Binding-site contacts:
Ligand atom C7 contacts residue ILE501 of chain 1.B at 3.7 Å (hydrophobic).
Ligand atom C6 contacts residue TYR193 of chain 1.A at 3.9 Å (hydrophobic).
Ligand atom C12 contacts residue ILE501 of chain 1.B at 3.9 Å (hydrophobic).
Ligand atom C2 contacts residue TYR193 of chain 1.A at 3.7 Å (hydrophobic).
Ligand atom C13 contacts residue MET502 of chain 1.B at 3.7 Å (hydrophobic).
Ligand atom O3 contacts residue GLN534 of chain 1.B at 3.6 Å (h-bond).
Ligand atom C12 contacts residue PHE505 of chain 1.B at 3.6 Å (hydrophobic).
Ligand atom C16 contacts residue THR498 of chain 1.B at 3.6 Å.
Ligand atom O2 contacts residue ILE501 of chain 1.B at 3.2 Å.
Ligand atom C10 contacts residue TYR324 of chain 1.B at 3.4 Å (hydrophobic).
Ligand atom C15 contacts residue PHE537 of chain 1.B at 3.9 Å (hydrophobic).
Ligand atom C1 contacts residue TYR193 of chain 1.A at 3.2 Å (hydrophobic).
Ligand atom C15 contacts residue TYR193 of chain 1.A at 3.7 Å (hydrophobic).
Ligand atom C9 contacts residue ASN486 of chain 1.B at 3.4 Å.
Ligand atom N1 contacts residue ILE501 of chain 1.B at 3.8 Å.
Ligand atom C8 contacts residue PHE537 of chain 1.B at 3.6 Å (hydrophobic).
Ligand atom C16 contacts residue TRP497 of chain 1.B at 3.8 Å (hydrophobic).
Ligand atom C10 contacts residue ASN486 of chain 1.B at 3.9 Å.
Ligand atom C5 contacts residue PHE537 of chain 1.B at 3.7 Å (hydrophobic).
Ligand atom O3 contacts residue PHE537 of chain 1.B at 3.7 Å.
Ligand atom C6 contacts residue PHE537 of chain 1.B at 3.5 Å (hydrophobic).
Ligand atom O3 contacts residue ILE501 of chain 1.B at 3.9 Å.
Ligand atom O2 contacts residue GLN534 of chain 1.B at 3.5 Å (h-bond).
Ligand atom C14 contacts residue TYR193 of chain 1.A at 3.6 Å (hydrophobic).
Ligand atom C9 contacts residue TYR324 of chain 1.B at 3.8 Å (hydrophobic).
Ligand atom O1 contacts residue TYR193 of chain 1.A at 2.7 Å (h-bond).
Ligand atom C14 contacts residue MET522 of chain 1.B at 3.9 Å (hydrophobic).
Ligand atom C16 contacts residue TYR494 of chain 1.B at 3.9 Å (hydrophobic).
Ligand atom C6 contacts residue ILE501 of chain 1.B at 3.9 Å (hydrophobic).
Ligand atom O1 contacts residue THR197 of chain 1.A at 3.4 Å.
Ligand atom C12 contacts residue TYR193 of chain 1.A at 3.6 Å (hydrophobic).
Ligand atom C8 contacts residue ILE501 of chain 1.B at 3.7 Å (hydrophobic).
Ligand atom C16 contacts residue ILE501 of chain 1.B at 3.8 Å (hydrophobic).
Ligand atom C7 contacts residue PHE537 of chain 1.B at 3.4 Å (hydrophobic).
Ligand atom C11 contacts residue TYR193 of chain 1.A at 3.4 Å (hydrophobic).
Ligand atom C4 contacts residue ILE501 of chain 1.B at 3.6 Å (hydrophobic).
Ligand atom C15 contacts residue GLN534 of chain 1.B at 3.6 Å.
Ligand atom C16 contacts residue GLN534 of chain 1.B at 3.8 Å.
Ligand atom C13 contacts residue PHE505 of chain 1.B at 3.6 Å (hydrophobic).
Ligand atom C14 contacts residue SER533 of chain 1.B at 3.3 Å.

Sequence of chain 1.B:
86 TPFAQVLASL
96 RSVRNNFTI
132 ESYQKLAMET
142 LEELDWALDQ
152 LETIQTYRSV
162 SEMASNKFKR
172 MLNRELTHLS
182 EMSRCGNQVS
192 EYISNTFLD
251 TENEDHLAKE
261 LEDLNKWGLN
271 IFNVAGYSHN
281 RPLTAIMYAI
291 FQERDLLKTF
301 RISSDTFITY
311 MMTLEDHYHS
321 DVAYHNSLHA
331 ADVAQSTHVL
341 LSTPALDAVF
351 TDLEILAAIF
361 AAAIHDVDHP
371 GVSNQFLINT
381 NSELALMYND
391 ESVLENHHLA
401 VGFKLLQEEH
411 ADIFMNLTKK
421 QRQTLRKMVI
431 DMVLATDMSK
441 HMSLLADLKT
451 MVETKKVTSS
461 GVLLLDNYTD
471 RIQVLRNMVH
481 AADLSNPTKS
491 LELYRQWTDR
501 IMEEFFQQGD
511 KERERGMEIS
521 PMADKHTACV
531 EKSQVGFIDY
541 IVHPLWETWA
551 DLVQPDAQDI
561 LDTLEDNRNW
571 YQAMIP

This protein binds this small molecule.
Small molecule (SMILES): COc1ccc([C@@H]2CNC(=O)C2)cc1OC1CCCC1

Sequence of chain 1.A:
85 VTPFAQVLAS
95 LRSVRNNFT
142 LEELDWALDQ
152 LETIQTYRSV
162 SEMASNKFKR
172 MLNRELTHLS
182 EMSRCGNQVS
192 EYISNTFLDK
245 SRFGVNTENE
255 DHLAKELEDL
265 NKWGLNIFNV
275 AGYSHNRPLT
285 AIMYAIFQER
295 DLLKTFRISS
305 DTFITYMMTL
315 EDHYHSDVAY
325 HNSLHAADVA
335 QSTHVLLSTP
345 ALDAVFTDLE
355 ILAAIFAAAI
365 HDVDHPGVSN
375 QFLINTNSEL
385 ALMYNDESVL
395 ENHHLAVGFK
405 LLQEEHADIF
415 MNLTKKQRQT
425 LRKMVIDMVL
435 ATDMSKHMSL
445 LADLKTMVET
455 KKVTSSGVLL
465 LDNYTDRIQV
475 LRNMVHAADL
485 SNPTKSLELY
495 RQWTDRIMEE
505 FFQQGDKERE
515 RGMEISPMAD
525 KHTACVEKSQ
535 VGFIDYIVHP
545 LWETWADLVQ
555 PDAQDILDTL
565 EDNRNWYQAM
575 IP